Binding-site contacts:
Ligand atom C7 contacts residue ASN218 of chain 36.E at 2.9 Å.
Ligand atom C8 contacts residue ASN218 of chain 36.E at 4.3 Å.
Ligand atom C4 contacts residue ASN218 of chain 36.E at 4.1 Å.
Ligand atom O5 contacts residue THR235 of chain 36.E at 4.4 Å.
Ligand atom C1 contacts residue NAG1 of chain 36.J at 3.7 Å.
Ligand atom C5 contacts residue NAG1 of chain 36.J at 4.3 Å.
Ligand atom C5 contacts residue ASN218 of chain 36.E at 3.6 Å.
Ligand atom N2 contacts residue ASN218 of chain 36.E at 2.9 Å (h-bond).
Ligand atom O7 contacts residue ASN218 of chain 36.E at 2.3 Å (h-bond).
Ligand atom O5 contacts residue NAG1 of chain 36.J at 4.1 Å.
Ligand atom C3 contacts residue ASN218 of chain 36.E at 3.7 Å.
Ligand atom O5 contacts residue ASN218 of chain 36.E at 2.3 Å (h-bond).
Ligand atom C2 contacts residue ASN218 of chain 36.E at 2.3 Å.
Ligand atom C1 contacts residue ASN218 of chain 36.E at 1.4 Å.

The protein below binds the small molecule below.
Small molecule (SMILES): CC(=O)N[C@H]1[C@H](O[C@H]2[C@H](O)[C@@H](NC(C)=O)CO[C@@H]2CO)O[C@H](CO)[C@@H](O)[C@@H]1O

Sequence of chain 36.E:
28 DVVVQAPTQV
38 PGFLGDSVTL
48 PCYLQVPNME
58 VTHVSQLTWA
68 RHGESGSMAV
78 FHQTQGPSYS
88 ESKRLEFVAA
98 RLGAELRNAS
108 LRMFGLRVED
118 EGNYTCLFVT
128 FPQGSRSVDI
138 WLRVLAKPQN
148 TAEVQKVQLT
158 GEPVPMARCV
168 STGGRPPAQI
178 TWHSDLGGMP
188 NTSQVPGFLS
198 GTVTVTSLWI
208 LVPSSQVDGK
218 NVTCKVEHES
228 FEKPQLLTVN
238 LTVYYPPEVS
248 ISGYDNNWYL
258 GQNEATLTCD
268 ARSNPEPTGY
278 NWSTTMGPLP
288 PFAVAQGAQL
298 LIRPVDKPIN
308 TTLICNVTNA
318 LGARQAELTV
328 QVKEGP